A protein and the small-molecule ligand that binds it are described below.
Small molecule (SMILES): CC(=O)N[C@@H]1[C@@H](O)[C@H](O)[C@@H](CO)O[C@H]1O

Binding-site contacts:
Ligand atom C3 contacts residue ASN72 of chain 27.G at 4.0 Å.
Ligand atom N2 contacts residue GLN81 of chain 27.G at 4.3 Å.
Ligand atom C8 contacts residue GLN81 of chain 27.G at 3.2 Å.
Ligand atom C1 contacts residue ALA79 of chain 27.G at 4.3 Å (hydrophobic).
Ligand atom C6 contacts residue THR74 of chain 27.G at 3.7 Å.
Ligand atom C5 contacts residue THR74 of chain 27.G at 3.9 Å.
Ligand atom O5 contacts residue ASN72 of chain 27.G at 2.4 Å (h-bond).
Ligand atom C7 contacts residue GLN81 of chain 27.G at 3.8 Å.
Ligand atom C2 contacts residue ASN72 of chain 27.G at 2.6 Å.
Ligand atom N2 contacts residue ASN72 of chain 27.G at 3.2 Å (h-bond).
Ligand atom O7 contacts residue ASN72 of chain 27.G at 3.3 Å (h-bond).
Ligand atom C7 contacts residue ASN72 of chain 27.G at 3.5 Å.
Ligand atom C4 contacts residue ASN72 of chain 27.G at 4.3 Å.
Ligand atom C1 contacts residue ASN72 of chain 27.G at 1.5 Å.
Ligand atom O7 contacts residue GLN81 of chain 27.G at 3.9 Å.
Ligand atom C5 contacts residue ASN72 of chain 27.G at 3.7 Å.
Ligand atom O5 contacts residue THR74 of chain 27.G at 4.0 Å.

Sequence of chain 27.G:
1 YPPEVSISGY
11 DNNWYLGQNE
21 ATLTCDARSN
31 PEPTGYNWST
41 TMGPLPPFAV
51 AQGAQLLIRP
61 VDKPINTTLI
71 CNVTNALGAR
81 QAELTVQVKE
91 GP